Binding-site contacts:
Ligand atom C14 contacts residue TRP61 of chain 3.C at 3.8 Å (hydrophobic).
Ligand atom C7 contacts residue TYR103 of chain 3.C at 3.4 Å (hydrophobic).
Ligand atom C13 contacts residue TRP61 of chain 3.C at 4.0 Å (hydrophobic).
Ligand atom C19 contacts residue GLU58 of chain 3.C at 4.0 Å.
Ligand atom C21 contacts residue GLU58 of chain 3.C at 3.8 Å.
Ligand atom C14 contacts residue THR89 of chain 3.C at 4.0 Å.
Ligand atom C13 contacts residue TYR93 of chain 3.C at 3.3 Å (hydrophobic).
Ligand atom N4 contacts residue THR161 of chain 3.A at 3.6 Å.
Ligand atom C15 contacts residue THR89 of chain 3.C at 3.8 Å.
Ligand atom C25 contacts residue LEU119 of chain 3.C at 4.0 Å (hydrophobic).
Ligand atom C2 contacts residue ILE100 of chain 3.C at 3.8 Å (hydrophobic).
Ligand atom N4 contacts residue ASN97 of chain 3.A at 3.5 Å (h-bond).
Ligand atom C27 contacts residue ILE99 of chain 3.C at 4.0 Å (hydrophobic).
Ligand atom C29 contacts residue TYR93 of chain 3.C at 3.2 Å (hydrophobic).
Ligand atom C30 contacts residue GLN120 of chain 3.C at 3.0 Å.
Ligand atom C6 contacts residue TYR103 of chain 3.C at 3.6 Å (hydrophobic).
Ligand atom C19 contacts residue GLU57 of chain 3.C at 3.7 Å.
Ligand atom N3 contacts residue TRP61 of chain 3.C at 4.0 Å.
Ligand atom N4 contacts residue TYR103 of chain 3.C at 3.2 Å.
Ligand atom N3 contacts residue THR89 of chain 3.C at 2.9 Å (h-bond).
Ligand atom C10 contacts residue TRP61 of chain 3.C at 4.0 Å (hydrophobic).
Ligand atom N1 contacts residue TYR103 of chain 3.C at 3.9 Å.
Ligand atom C7 contacts residue PHE162 of chain 3.A at 3.6 Å (hydrophobic).
Ligand atom C4 contacts residue TYR103 of chain 3.C at 3.7 Å (hydrophobic).
Ligand atom C23 contacts residue LEU119 of chain 3.C at 3.9 Å (hydrophobic).
Ligand atom C14 contacts residue TYR93 of chain 3.C at 3.9 Å (hydrophobic).
Ligand atom C4 contacts residue ASN97 of chain 3.A at 3.5 Å.
Ligand atom C9 contacts residue TYR103 of chain 3.C at 3.7 Å (hydrophobic).
Ligand atom C8 contacts residue TYR103 of chain 3.C at 3.4 Å (hydrophobic).
Ligand atom C20 contacts residue TYR93 of chain 3.C at 3.8 Å (hydrophobic).
Ligand atom N2 contacts residue TRP61 of chain 3.C at 3.9 Å.
Ligand atom C6 contacts residue PHE162 of chain 3.A at 3.9 Å (hydrophobic).
Ligand atom C12 contacts residue TYR93 of chain 3.C at 3.6 Å (hydrophobic).
Ligand atom C5 contacts residue TYR103 of chain 3.C at 3.9 Å (hydrophobic).
Ligand atom N3 contacts residue TYR93 of chain 3.C at 4.0 Å.
Ligand atom C19 contacts residue TRP61 of chain 3.C at 3.8 Å (hydrophobic).
Ligand atom C8 contacts residue PHE162 of chain 3.A at 3.8 Å (hydrophobic).
Ligand atom C20 contacts residue GLU57 of chain 3.C at 4.0 Å.
Ligand atom C29 contacts residue GLU57 of chain 3.C at 3.2 Å.
Ligand atom C12 contacts residue TRP61 of chain 3.C at 4.0 Å (hydrophobic).

Sequence of chain 3.C:
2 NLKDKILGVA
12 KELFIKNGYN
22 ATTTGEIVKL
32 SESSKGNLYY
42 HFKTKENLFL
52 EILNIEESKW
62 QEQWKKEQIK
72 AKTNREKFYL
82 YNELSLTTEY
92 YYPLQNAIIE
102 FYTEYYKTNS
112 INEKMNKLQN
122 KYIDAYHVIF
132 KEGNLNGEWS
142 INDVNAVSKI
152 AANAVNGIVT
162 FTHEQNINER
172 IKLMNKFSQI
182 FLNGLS

Sequence of chain 3.A:
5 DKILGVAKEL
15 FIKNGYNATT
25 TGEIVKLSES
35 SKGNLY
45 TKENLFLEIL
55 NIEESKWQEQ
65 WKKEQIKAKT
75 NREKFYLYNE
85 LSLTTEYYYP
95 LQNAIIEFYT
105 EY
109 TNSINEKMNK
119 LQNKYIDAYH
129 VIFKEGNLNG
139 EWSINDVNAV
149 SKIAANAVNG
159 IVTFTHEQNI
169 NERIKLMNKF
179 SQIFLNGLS

This protein binds this small molecule.
Small molecule (SMILES): Cc1cc(N)c2ccccc2[n+]1CCCCCCCCCC[n+]1c(C)cc(N)c2ccccc21